Sequence of chain 2.A:
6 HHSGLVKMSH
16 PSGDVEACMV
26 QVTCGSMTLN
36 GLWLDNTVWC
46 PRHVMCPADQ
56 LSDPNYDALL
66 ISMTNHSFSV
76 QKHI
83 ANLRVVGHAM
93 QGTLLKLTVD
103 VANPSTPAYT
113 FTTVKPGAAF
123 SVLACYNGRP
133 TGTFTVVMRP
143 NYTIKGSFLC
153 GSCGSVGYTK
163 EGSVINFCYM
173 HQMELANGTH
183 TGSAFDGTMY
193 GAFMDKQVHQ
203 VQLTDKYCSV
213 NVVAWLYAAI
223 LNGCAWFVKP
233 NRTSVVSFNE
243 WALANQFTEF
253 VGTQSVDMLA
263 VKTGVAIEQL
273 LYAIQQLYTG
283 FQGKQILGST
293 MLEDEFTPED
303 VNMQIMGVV

Binding-site contacts:
Ligand atom C11 contacts residue B3J1 of chain 2.C at 0.1 Å.
Ligand atom O18 contacts residue HIS173 of chain 2.A at 2.7 Å (h-bond).
Ligand atom C29 contacts residue B3J1 of chain 2.C at 0.0 Å.
Ligand atom C25 contacts residue B3J1 of chain 2.C at 0.0 Å.
Ligand atom C27 contacts residue B3J1 of chain 2.C at 0.0 Å.
Ligand atom O18 contacts residue B3J1 of chain 2.C at 0.0 Å (h-bond).
Ligand atom C07 contacts residue B3J1 of chain 2.C at 0.0 Å.
Ligand atom O01 contacts residue B3J1 of chain 2.C at 0.0 Å (h-bond).
Ligand atom C19 contacts residue CYS155 of chain 2.A at 1.8 Å (hydrophobic).
Ligand atom C19 contacts residue B3J1 of chain 2.C at 0.1 Å.
Ligand atom C17 contacts residue B3J1 of chain 2.C at 0.0 Å.
Ligand atom C23 contacts residue B3J1 of chain 2.C at 0.0 Å.
Ligand atom C14 contacts residue B3J1 of chain 2.C at 0.0 Å.
Ligand atom C02 contacts residue B3J1 of chain 2.C at 0.0 Å.
Ligand atom C08 contacts residue B3J1 of chain 2.C at 0.0 Å.
Ligand atom C04 contacts residue B3J1 of chain 2.C at 0.0 Å.
Ligand atom C28 contacts residue B3J1 of chain 2.C at 0.0 Å.
Ligand atom C09 contacts residue B3J1 of chain 2.C at 0.1 Å.
Ligand atom C06 contacts residue B3J1 of chain 2.C at 0.0 Å.
Ligand atom C24 contacts residue GLU176 of chain 2.A at 3.0 Å.
Ligand atom O20 contacts residue B3J1 of chain 2.C at 1.4 Å.
Ligand atom C30 contacts residue B3J1 of chain 2.C at 0.0 Å.
Ligand atom N10 contacts residue B3J1 of chain 2.C at 0.1 Å (h-bond).
Ligand atom O22 contacts residue B3J1 of chain 2.C at 0.0 Å (h-bond).
Ligand atom N03 contacts residue GLN199 of chain 2.A at 3.0 Å (h-bond).
Ligand atom N15 contacts residue B3J1 of chain 2.C at 0.0 Å (h-bond).
Ligand atom N10 contacts residue CYS155 of chain 2.A at 2.9 Å (h-bond).
Ligand atom C26 contacts residue B3J1 of chain 2.C at 0.0 Å.
Ligand atom O01 contacts residue GLU176 of chain 2.A at 3.0 Å (salt-bridge).
Ligand atom C05 contacts residue B3J1 of chain 2.C at 0.0 Å.
Ligand atom C16 contacts residue B3J1 of chain 2.C at 0.0 Å.
Ligand atom C13 contacts residue B3J1 of chain 2.C at 0.0 Å.
Ligand atom C24 contacts residue B3J1 of chain 2.C at 0.0 Å.
Ligand atom O20 contacts residue HIS48 of chain 2.A at 2.7 Å (h-bond).
Ligand atom N10 contacts residue GLN174 of chain 2.A at 2.9 Å (h-bond).
Ligand atom C11 contacts residue CYS155 of chain 2.A at 2.7 Å (hydrophobic).
Ligand atom O21 contacts residue B3J1 of chain 2.C at 0.2 Å (h-bond).
Ligand atom C12 contacts residue B3J1 of chain 2.C at 0.0 Å.
Ligand atom O20 contacts residue CYS155 of chain 2.A at 2.6 Å (h-bond).
Ligand atom N03 contacts residue B3J1 of chain 2.C at 0.0 Å (h-bond).

This small molecule binds to this protein.
Small molecule (SMILES): CC(C)C[C@H](NC(=O)OC1(Cc2ccccc2)CCN(C(=O)OC(C)(C)C)CC1)C(=O)N[C@@H](C[C@@H]1CCNC1=O)[C@H](O)S(=O)(=O)O